This protein binds this small molecule.
Small molecule (SMILES): Cc1ncc(COP(=O)(O)O)c(/C=N/[C@@H](COP(=O)(O)O)C(=O)O)c1O

Sequence of chain 1.C:
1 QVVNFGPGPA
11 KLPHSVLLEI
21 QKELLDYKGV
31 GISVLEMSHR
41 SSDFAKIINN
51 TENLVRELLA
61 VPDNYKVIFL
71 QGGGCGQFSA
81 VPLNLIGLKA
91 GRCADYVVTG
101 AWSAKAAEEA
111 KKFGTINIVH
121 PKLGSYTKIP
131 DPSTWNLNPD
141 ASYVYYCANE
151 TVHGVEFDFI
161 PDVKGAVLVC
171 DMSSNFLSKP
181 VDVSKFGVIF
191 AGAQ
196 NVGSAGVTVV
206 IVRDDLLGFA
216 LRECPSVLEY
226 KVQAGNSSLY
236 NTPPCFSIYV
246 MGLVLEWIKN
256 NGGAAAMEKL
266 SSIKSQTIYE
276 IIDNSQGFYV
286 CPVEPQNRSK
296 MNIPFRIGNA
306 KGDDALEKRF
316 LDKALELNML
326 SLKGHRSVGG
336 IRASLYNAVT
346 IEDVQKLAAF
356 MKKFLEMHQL

Sequence of chain 1.A:
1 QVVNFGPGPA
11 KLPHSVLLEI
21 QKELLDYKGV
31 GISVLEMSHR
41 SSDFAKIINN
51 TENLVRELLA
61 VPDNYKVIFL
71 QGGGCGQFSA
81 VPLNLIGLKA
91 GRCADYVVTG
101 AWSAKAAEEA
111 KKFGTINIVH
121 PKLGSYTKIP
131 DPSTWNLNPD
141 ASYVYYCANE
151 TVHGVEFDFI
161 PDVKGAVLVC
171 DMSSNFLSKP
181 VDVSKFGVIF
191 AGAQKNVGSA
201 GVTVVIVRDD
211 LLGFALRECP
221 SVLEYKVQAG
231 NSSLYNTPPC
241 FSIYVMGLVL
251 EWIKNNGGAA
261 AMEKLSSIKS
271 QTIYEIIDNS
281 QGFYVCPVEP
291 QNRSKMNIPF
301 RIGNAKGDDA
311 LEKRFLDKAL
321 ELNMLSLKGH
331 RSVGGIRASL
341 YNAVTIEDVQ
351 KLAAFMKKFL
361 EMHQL

Binding-site contacts:
Ligand atom P2 contacts residue ARG40 of chain 1.C at 3.5 Å.
Ligand atom O6P contacts residue ARG331 of chain 1.A at 3.3 Å (salt-bridge).
Ligand atom O1P contacts residue ASN236 of chain 1.C at 3.3 Å (h-bond).
Ligand atom O5P contacts residue ARG40 of chain 1.C at 3.4 Å (salt-bridge).
Ligand atom O2P contacts residue GLY73 of chain 1.A at 3.2 Å.
Ligand atom O2P contacts residue GLN194 of chain 1.A at 2.9 Å (h-bond).
Ligand atom P contacts residue GLY74 of chain 1.A at 3.4 Å.
Ligand atom CB contacts residue TRP102 of chain 1.A at 3.2 Å (hydrophobic).
Ligand atom N1 contacts residue SER173 of chain 1.A at 3.4 Å (h-bond).
Ligand atom C2 contacts residue SER173 of chain 1.A at 3.6 Å.
Ligand atom O6P contacts residue HIS330 of chain 1.A at 3.1 Å (h-bond).
Ligand atom O1P contacts residue CYS75 of chain 1.A at 2.5 Å (h-bond).
Ligand atom P2 contacts residue HIS39 of chain 1.C at 3.4 Å.
Ligand atom C4A contacts residue LYS195 of chain 1.A at 3.3 Å.
Ligand atom O3 contacts residue THR151 of chain 1.A at 2.7 Å (h-bond).
Ligand atom OXT contacts residue THR151 of chain 1.A at 3.2 Å.
Ligand atom C4 contacts residue LYS195 of chain 1.A at 3.7 Å.
Ligand atom OXT contacts residue ARG337 of chain 1.A at 3.4 Å (salt-bridge).
Ligand atom O3P contacts residue ASN236 of chain 1.C at 3.2 Å.
Ligand atom C4 contacts residue TRP102 of chain 1.A at 3.7 Å (hydrophobic).
Ligand atom C4A contacts residue TRP102 of chain 1.A at 3.5 Å (hydrophobic).
Ligand atom N1 contacts residue ASP171 of chain 1.A at 3.2 Å (salt-bridge).
Ligand atom OXT contacts residue TRP102 of chain 1.A at 3.4 Å (h-bond).
Ligand atom O contacts residue HIS330 of chain 1.A at 3.7 Å.
Ligand atom O7P contacts residue ARG40 of chain 1.C at 2.4 Å (salt-bridge).
Ligand atom O7P contacts residue HIS39 of chain 1.C at 3.0 Å (h-bond).
Ligand atom C2A contacts residue THR151 of chain 1.A at 3.2 Å.
Ligand atom O7P contacts residue ARG331 of chain 1.A at 3.4 Å (salt-bridge).
Ligand atom CA contacts residue TRP102 of chain 1.A at 3.6 Å (hydrophobic).
Ligand atom O3 contacts residue LYS195 of chain 1.A at 3.3 Å.
Ligand atom C3 contacts residue TRP102 of chain 1.A at 3.6 Å (hydrophobic).
Ligand atom O2P contacts residue GLY74 of chain 1.A at 3.0 Å (h-bond).
Ligand atom C2A contacts residue SER173 of chain 1.A at 3.7 Å.
Ligand atom N contacts residue TRP102 of chain 1.A at 3.1 Å.
Ligand atom O contacts residue ARG337 of chain 1.A at 3.5 Å (salt-bridge).
Ligand atom O3P contacts residue THR237 of chain 1.C at 2.5 Å (h-bond).
Ligand atom O3 contacts residue TRP102 of chain 1.A at 3.5 Å (h-bond).
Ligand atom O4P contacts residue GLN194 of chain 1.A at 3.4 Å (h-bond).
Ligand atom O5P contacts residue HIS39 of chain 1.C at 3.0 Å (h-bond).
Ligand atom O1P contacts residue GLY74 of chain 1.A at 3.0 Å (h-bond).